Binding-site contacts:
Ligand atom C1 contacts residue ILE175 of chain 1.B at 3.9 Å (hydrophobic).
Ligand atom C14 contacts residue VAL67 of chain 1.B at 3.8 Å (hydrophobic).
Ligand atom C13 contacts residue ILE175 of chain 1.B at 3.8 Å (hydrophobic).
Ligand atom N3 contacts residue VAL67 of chain 1.B at 3.5 Å.
Ligand atom C11 contacts residue SO41 of chain 1.N at 3.6 Å.
Ligand atom C contacts residue LYS69 of chain 1.B at 3.7 Å.
Ligand atom C3 contacts residue MET164 of chain 1.B at 3.8 Å (hydrophobic).
Ligand atom C18 contacts residue VAL117 of chain 1.B at 3.0 Å (hydrophobic).
Ligand atom C5 contacts residue HIS161 of chain 1.B at 4.0 Å.
Ligand atom N3 contacts residue VAL117 of chain 1.B at 3.0 Å (h-bond).
Ligand atom C15 contacts residue ILE96 of chain 1.B at 4.0 Å (hydrophobic).
Ligand atom C16 contacts residue GLU115 of chain 1.B at 3.4 Å.
Ligand atom C1 contacts residue SO41 of chain 1.N at 3.9 Å.
Ligand atom C12 contacts residue ILE175 of chain 1.B at 3.5 Å (hydrophobic).
Ligand atom C17 contacts residue VAL67 of chain 1.B at 3.6 Å (hydrophobic).
Ligand atom C16 contacts residue ILE96 of chain 1.B at 3.8 Å (hydrophobic).
Ligand atom N contacts residue SO41 of chain 1.N at 3.1 Å (h-bond).
Ligand atom C15 contacts residue VAL67 of chain 1.B at 3.7 Å (hydrophobic).
Ligand atom S contacts residue ASN119 of chain 1.B at 3.5 Å (h-bond).
Ligand atom C15 contacts residue PHE114 of chain 1.B at 3.9 Å (hydrophobic).
Ligand atom C1 contacts residue VAL54 of chain 1.B at 3.8 Å (hydrophobic).
Ligand atom C3 contacts residue ILE175 of chain 1.B at 3.9 Å (hydrophobic).
Ligand atom C3 contacts residue HIS161 of chain 1.B at 3.9 Å.
Ligand atom N1 contacts residue SO41 of chain 1.N at 3.2 Å (h-bond).
Ligand atom C10 contacts residue VAL54 of chain 1.B at 3.6 Å (hydrophobic).
Ligand atom N2 contacts residue ILE175 of chain 1.B at 3.5 Å.
Ligand atom C7 contacts residue GLY47 of chain 1.B at 3.9 Å.
Ligand atom C20 contacts residue ILE175 of chain 1.B at 3.9 Å (hydrophobic).
Ligand atom S contacts residue MET164 of chain 1.B at 3.6 Å (h-bond).
Ligand atom N2 contacts residue VAL54 of chain 1.B at 3.9 Å.
Ligand atom C20 contacts residue VAL67 of chain 1.B at 4.0 Å (hydrophobic).
Ligand atom C8 contacts residue GLY47 of chain 1.B at 4.0 Å.
Ligand atom C contacts residue ASP176 of chain 1.B at 4.0 Å.
Ligand atom O contacts residue ASP176 of chain 1.B at 3.4 Å.
Ligand atom C18 contacts residue ASN119 of chain 1.B at 3.3 Å.
Ligand atom O contacts residue LYS69 of chain 1.B at 2.9 Å (salt-bridge).
Ligand atom N contacts residue ASP176 of chain 1.B at 3.8 Å.
Ligand atom N contacts residue LYS69 of chain 1.B at 3.9 Å.
Ligand atom C4 contacts residue MET164 of chain 1.B at 3.7 Å (hydrophobic).
Ligand atom C16 contacts residue VAL67 of chain 1.B at 3.8 Å (hydrophobic).

This small molecule binds to this protein.
Small molecule (SMILES): O=C1NC(NC23CC4CC(CC(C4)C2)C3)=N/C1=C\c1ccc2ncsc2c1

Sequence of chain 1.B:
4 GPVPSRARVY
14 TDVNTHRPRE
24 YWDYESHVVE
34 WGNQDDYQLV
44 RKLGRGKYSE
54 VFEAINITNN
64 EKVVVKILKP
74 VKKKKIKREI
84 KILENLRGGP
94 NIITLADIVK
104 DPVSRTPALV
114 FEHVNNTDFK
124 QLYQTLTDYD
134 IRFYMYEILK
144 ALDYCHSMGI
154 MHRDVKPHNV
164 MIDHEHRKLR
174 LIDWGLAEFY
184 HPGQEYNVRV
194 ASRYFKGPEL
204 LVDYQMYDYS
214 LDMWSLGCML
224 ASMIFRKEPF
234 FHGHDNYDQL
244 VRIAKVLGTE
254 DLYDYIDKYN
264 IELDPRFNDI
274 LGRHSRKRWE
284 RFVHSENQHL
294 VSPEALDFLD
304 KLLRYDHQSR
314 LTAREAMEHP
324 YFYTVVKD